The protein below binds the small molecule below.
Small molecule (SMILES): CC(=O)N[C@@H]1[C@@H](O)[C@H](O)[C@@H](CO)O[C@H]1O

Sequence of chain 1.A:
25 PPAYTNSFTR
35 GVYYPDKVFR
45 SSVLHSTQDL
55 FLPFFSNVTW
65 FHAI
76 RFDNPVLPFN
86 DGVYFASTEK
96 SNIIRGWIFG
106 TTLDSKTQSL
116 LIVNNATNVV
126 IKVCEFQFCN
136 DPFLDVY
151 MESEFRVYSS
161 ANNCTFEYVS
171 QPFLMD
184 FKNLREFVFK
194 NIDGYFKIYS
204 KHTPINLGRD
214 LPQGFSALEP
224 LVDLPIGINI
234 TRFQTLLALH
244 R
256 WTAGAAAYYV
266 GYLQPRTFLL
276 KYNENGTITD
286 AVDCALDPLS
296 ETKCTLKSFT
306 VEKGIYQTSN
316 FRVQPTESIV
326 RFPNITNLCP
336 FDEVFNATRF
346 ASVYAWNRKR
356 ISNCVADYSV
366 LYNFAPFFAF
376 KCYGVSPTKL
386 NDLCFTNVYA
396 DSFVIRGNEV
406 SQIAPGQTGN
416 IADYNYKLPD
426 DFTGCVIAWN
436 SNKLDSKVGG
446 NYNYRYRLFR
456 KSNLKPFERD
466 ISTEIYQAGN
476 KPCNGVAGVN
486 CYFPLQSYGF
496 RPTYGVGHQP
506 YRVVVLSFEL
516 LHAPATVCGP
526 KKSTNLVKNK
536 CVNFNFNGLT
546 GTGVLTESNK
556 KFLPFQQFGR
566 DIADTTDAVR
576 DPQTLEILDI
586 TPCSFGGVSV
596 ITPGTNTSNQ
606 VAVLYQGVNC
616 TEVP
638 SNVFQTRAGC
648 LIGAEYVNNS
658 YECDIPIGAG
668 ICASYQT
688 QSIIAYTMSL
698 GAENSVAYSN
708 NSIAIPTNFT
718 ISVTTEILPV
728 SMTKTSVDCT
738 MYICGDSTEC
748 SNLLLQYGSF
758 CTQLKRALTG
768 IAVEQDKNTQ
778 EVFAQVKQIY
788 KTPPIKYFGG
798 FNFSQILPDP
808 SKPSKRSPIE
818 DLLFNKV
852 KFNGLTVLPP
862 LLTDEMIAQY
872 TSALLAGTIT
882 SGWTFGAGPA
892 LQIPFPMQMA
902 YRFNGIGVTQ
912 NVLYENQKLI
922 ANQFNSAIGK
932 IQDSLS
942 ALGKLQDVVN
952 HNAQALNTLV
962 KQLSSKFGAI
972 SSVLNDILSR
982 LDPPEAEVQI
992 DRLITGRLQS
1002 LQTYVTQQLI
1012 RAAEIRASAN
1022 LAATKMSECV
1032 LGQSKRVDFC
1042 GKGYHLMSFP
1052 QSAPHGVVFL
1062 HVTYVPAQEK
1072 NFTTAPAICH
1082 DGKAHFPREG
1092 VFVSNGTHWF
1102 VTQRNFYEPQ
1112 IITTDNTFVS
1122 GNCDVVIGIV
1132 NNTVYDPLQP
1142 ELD

Binding-site contacts:
Ligand atom C8 contacts residue PHE59 of chain 1.A at 3.5 Å (hydrophobic).
Ligand atom C7 contacts residue ASN61 of chain 1.A at 3.7 Å.
Ligand atom N2 contacts residue ASN61 of chain 1.A at 2.9 Å (h-bond).
Ligand atom C5 contacts residue ASN61 of chain 1.A at 3.7 Å.
Ligand atom C3 contacts residue ASN61 of chain 1.A at 3.8 Å.
Ligand atom C2 contacts residue ASN61 of chain 1.A at 2.4 Å.
Ligand atom O5 contacts residue ASN61 of chain 1.A at 2.4 Å (h-bond).
Ligand atom O7 contacts residue ASN61 of chain 1.A at 4.2 Å.
Ligand atom C4 contacts residue ASN61 of chain 1.A at 4.2 Å.
Ligand atom C1 contacts residue ASN61 of chain 1.A at 1.4 Å.